Sequence of chain 1.C:
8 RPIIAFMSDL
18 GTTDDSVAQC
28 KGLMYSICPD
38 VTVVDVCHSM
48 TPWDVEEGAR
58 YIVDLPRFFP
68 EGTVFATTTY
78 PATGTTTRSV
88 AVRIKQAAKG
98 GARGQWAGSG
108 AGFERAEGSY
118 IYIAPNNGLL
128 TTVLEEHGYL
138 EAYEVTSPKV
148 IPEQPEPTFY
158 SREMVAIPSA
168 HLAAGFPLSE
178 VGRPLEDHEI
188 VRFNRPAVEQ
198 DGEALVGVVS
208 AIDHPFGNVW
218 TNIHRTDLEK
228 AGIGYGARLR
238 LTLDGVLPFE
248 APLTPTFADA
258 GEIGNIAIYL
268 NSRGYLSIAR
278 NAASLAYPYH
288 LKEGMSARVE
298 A

Binding-site contacts:
Ligand atom C1' contacts residue TYR77 of chain 1.C at 3.6 Å (hydrophobic).
Ligand atom N6 contacts residue ASN215 of chain 1.A at 3.1 Å (h-bond).
Ligand atom C8 contacts residue PHE213 of chain 1.A at 3.6 Å (hydrophobic).
Ligand atom C4 contacts residue PHE254 of chain 1.A at 3.5 Å (hydrophobic).
Ligand atom CL contacts residue LEU17 of chain 1.C at 3.5 Å.
Ligand atom C5' contacts residue PHE156 of chain 1.C at 3.7 Å (hydrophobic).
Ligand atom C6 contacts residue TRP50 of chain 1.C at 3.6 Å (hydrophobic).
Ligand atom C2 contacts residue PRO78 of chain 1.C at 3.6 Å (hydrophobic).
Ligand atom N3 contacts residue PHE254 of chain 1.A at 3.5 Å.
Ligand atom N1 contacts residue PHE254 of chain 1.A at 3.4 Å.
Ligand atom C4 contacts residue TRP50 of chain 1.C at 3.2 Å (hydrophobic).
Ligand atom N7 contacts residue PHE213 of chain 1.A at 3.6 Å.
Ligand atom C5 contacts residue TRP50 of chain 1.C at 3.5 Å (hydrophobic).
Ligand atom O4' contacts residue THR80 of chain 1.C at 3.5 Å.
Ligand atom C2 contacts residue PHE254 of chain 1.A at 3.6 Å (hydrophobic).
Ligand atom C5' contacts residue THR155 of chain 1.C at 3.5 Å.
Ligand atom O2' contacts residue TRP50 of chain 1.C at 3.2 Å (h-bond).
Ligand atom N1 contacts residue ALA279 of chain 1.A at 2.8 Å (h-bond).
Ligand atom N3 contacts residue PRO78 of chain 1.C at 3.3 Å.
Ligand atom CL contacts residue PHE156 of chain 1.C at 3.5 Å.
Ligand atom N9 contacts residue PHE254 of chain 1.A at 3.7 Å.
Ligand atom N7 contacts residue ASN215 of chain 1.A at 3.1 Å (h-bond).
Ligand atom O3' contacts residue TYR77 of chain 1.C at 3.4 Å (h-bond).
Ligand atom C3' contacts residue ASP16 of chain 1.C at 3.3 Å.
Ligand atom C2 contacts residue ALA279 of chain 1.A at 3.5 Å (hydrophobic).
Ligand atom C5 contacts residue PHE254 of chain 1.A at 3.5 Å (hydrophobic).
Ligand atom O3' contacts residue SER158 of chain 1.C at 2.8 Å (h-bond).
Ligand atom C2' contacts residue PHE213 of chain 1.A at 3.5 Å (hydrophobic).
Ligand atom N6 contacts residue PHE254 of chain 1.A at 3.3 Å.
Ligand atom N3 contacts residue TRP50 of chain 1.C at 3.3 Å (h-bond).
Ligand atom N6 contacts residue ARG277 of chain 1.A at 2.8 Å (salt-bridge).
Ligand atom N9 contacts residue TRP50 of chain 1.C at 3.5 Å (h-bond).
Ligand atom C5' contacts residue SER158 of chain 1.C at 3.6 Å.
Ligand atom O2' contacts residue ASP16 of chain 1.C at 2.5 Å (salt-bridge).
Ligand atom C2' contacts residue ASP16 of chain 1.C at 3.4 Å.
Ligand atom O2' contacts residue TYR77 of chain 1.C at 3.2 Å (h-bond).
Ligand atom CL contacts residue THR155 of chain 1.C at 3.3 Å.
Ligand atom C6 contacts residue PHE254 of chain 1.A at 3.4 Å (hydrophobic).
Ligand atom N7 contacts residue PHE254 of chain 1.A at 3.4 Å.
Ligand atom O3' contacts residue ASP16 of chain 1.C at 2.5 Å (salt-bridge).

The protein below binds the small molecule below.
Small molecule (SMILES): Nc1ncnc2c1ncn2[C@@H]1O[C@H](CCl)[C@@H](O)[C@H]1O

Sequence of chain 1.A:
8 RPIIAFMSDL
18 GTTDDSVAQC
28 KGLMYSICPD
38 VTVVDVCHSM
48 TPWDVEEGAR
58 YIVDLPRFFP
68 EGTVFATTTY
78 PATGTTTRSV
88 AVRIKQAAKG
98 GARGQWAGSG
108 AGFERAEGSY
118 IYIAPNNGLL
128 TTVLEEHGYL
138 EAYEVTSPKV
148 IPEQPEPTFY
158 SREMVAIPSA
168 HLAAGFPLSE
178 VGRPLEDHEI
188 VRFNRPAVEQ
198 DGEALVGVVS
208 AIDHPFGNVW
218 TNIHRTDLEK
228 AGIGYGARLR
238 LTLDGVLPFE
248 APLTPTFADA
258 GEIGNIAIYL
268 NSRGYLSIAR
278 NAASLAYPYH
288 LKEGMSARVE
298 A